A protein and the small-molecule ligand that binds it are described below.
Small molecule (SMILES): O=C(NC/C=C/[C@H]1O[C@@H](n2cnc(C(F)(F)F)c2)[C@H](O)[C@@H]1O)c1cc([N+](=O)[O-])cc(O)c1O

Sequence of chain 2.A:
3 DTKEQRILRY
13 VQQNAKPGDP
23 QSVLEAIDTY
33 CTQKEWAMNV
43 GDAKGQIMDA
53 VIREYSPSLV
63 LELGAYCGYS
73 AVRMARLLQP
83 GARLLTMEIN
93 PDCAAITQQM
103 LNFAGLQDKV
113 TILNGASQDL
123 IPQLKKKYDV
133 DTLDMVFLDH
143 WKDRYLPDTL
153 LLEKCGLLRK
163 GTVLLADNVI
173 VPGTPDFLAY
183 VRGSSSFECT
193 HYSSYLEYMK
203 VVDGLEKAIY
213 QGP

Binding-site contacts:
Ligand atom O27 contacts residue ASN170 of chain 2.A at 2.8 Å (h-bond).
Ligand atom C12 contacts residue MET89 of chain 2.A at 3.5 Å (hydrophobic).
Ligand atom O26 contacts residue ASP141 of chain 2.A at 2.9 Å (salt-bridge).
Ligand atom O8 contacts residue TYR68 of chain 2.A at 3.5 Å.
Ligand atom O26 contacts residue ASN170 of chain 2.A at 2.8 Å (h-bond).
Ligand atom C18 contacts residue MET40 of chain 2.A at 3.6 Å (hydrophobic).
Ligand atom O8 contacts residue GLU90 of chain 2.A at 2.9 Å (salt-bridge).
Ligand atom O26 contacts residue LYS144 of chain 2.A at 2.9 Å (salt-bridge).
Ligand atom C22 contacts residue ASN170 of chain 2.A at 3.5 Å.
Ligand atom F29 contacts residue SER119 of chain 2.A at 3.5 Å.
Ligand atom C22 contacts residue GLU199 of chain 2.A at 3.2 Å.
Ligand atom F29 contacts residue HIS142 of chain 2.A at 3.2 Å.
Ligand atom C11 contacts residue ILE91 of chain 2.A at 3.5 Å (hydrophobic).
Ligand atom C10 contacts residue ASP141 of chain 2.A at 3.6 Å.
Ligand atom O9 contacts residue GLU90 of chain 2.A at 2.5 Å (salt-bridge).
Ligand atom C10 contacts residue MET40 of chain 2.A at 3.6 Å (hydrophobic).
Ligand atom O9 contacts residue ASN92 of chain 2.A at 3.6 Å.
Ligand atom O27 contacts residue MG1 of chain 2.B at 2.2 Å.
Ligand atom C20 contacts residue ASN170 of chain 2.A at 3.2 Å.
Ligand atom O27 contacts residue GLU199 of chain 2.A at 2.4 Å (salt-bridge).
Ligand atom C20 contacts residue MG1 of chain 2.B at 2.9 Å.
Ligand atom O32 contacts residue TRP38 of chain 2.A at 3.6 Å.
Ligand atom O4 contacts residue HIS142 of chain 2.A at 3.5 Å.
Ligand atom N25 contacts residue TRP38 of chain 2.A at 3.6 Å.
Ligand atom N17 contacts residue MET40 of chain 2.A at 3.4 Å (h-bond).
Ligand atom F30 contacts residue SER119 of chain 2.A at 3.5 Å.
Ligand atom C21 contacts residue GLU199 of chain 2.A at 3.1 Å.
Ligand atom F30 contacts residue GLY117 of chain 2.A at 3.2 Å.
Ligand atom C21 contacts residue MG1 of chain 2.B at 2.9 Å.
Ligand atom C16 contacts residue HIS142 of chain 2.A at 3.4 Å.
Ligand atom C11 contacts residue TRP143 of chain 2.A at 3.4 Å (hydrophobic).
Ligand atom C2 contacts residue GLU90 of chain 2.A at 3.3 Å.
Ligand atom O4 contacts residue GLY66 of chain 2.A at 3.4 Å.
Ligand atom F31 contacts residue MET89 of chain 2.A at 3.1 Å.
Ligand atom O26 contacts residue MG1 of chain 2.B at 2.1 Å.
Ligand atom O27 contacts residue ASP169 of chain 2.A at 3.2 Å (salt-bridge).
Ligand atom N17 contacts residue LYS144 of chain 2.A at 3.3 Å (salt-bridge).
Ligand atom C21 contacts residue ASN170 of chain 2.A at 3.2 Å.
Ligand atom C3 contacts residue GLU90 of chain 2.A at 3.2 Å.
Ligand atom C18 contacts residue LYS144 of chain 2.A at 3.5 Å.